Binding-site contacts:
Ligand atom S1G contacts residue HIS209 of chain 1.B at 3.2 Å.
Ligand atom O3A contacts residue LYS101 of chain 1.B at 2.8 Å (salt-bridge).
Ligand atom O2A contacts residue ASP206 of chain 1.B at 2.8 Å (salt-bridge).
Ligand atom O2B contacts residue GLY81 of chain 1.B at 3.2 Å.
Ligand atom O4' contacts residue VAL86 of chain 1.B at 3.3 Å.
Ligand atom O2B contacts residue ASP206 of chain 1.B at 2.8 Å (salt-bridge).
Ligand atom N6 contacts residue LEU194 of chain 1.B at 3.5 Å.
Ligand atom PG contacts residue ASP206 of chain 1.B at 2.7 Å.
Ligand atom O3G contacts residue ASP206 of chain 1.B at 3.4 Å (salt-bridge).
Ligand atom PA contacts residue LYS101 of chain 1.B at 3.5 Å.
Ligand atom PB contacts residue LYS101 of chain 1.B at 3.5 Å.
Ligand atom O1B contacts residue GLY84 of chain 1.B at 2.8 Å (h-bond).
Ligand atom C6 contacts residue LEU194 of chain 1.B at 3.4 Å (hydrophobic).
Ligand atom O2A contacts residue MG1 of chain 1.I at 2.0 Å.
Ligand atom N1 contacts residue LEU144 of chain 1.B at 3.5 Å (h-bond).
Ligand atom C3' contacts residue ASP191 of chain 1.B at 3.4 Å.
Ligand atom C5 contacts residue LEU194 of chain 1.B at 3.5 Å (hydrophobic).
Ligand atom S1G contacts residue ASP206 of chain 1.B at 2.4 Å (salt-bridge).
Ligand atom N6 contacts residue MET141 of chain 1.B at 3.5 Å.
Ligand atom O1B contacts residue SER82 of chain 1.B at 3.3 Å (h-bond).
Ligand atom O1B contacts residue PHE83 of chain 1.B at 2.9 Å (h-bond).
Ligand atom O3' contacts residue ASP191 of chain 1.B at 2.7 Å (salt-bridge).
Ligand atom O1B contacts residue GLY81 of chain 1.B at 3.3 Å.
Ligand atom PA contacts residue MG1 of chain 1.I at 3.3 Å.
Ligand atom O2A contacts residue ASN192 of chain 1.B at 2.9 Å (h-bond).
Ligand atom N6 contacts residue GLU142 of chain 1.B at 2.9 Å (salt-bridge).
Ligand atom O2' contacts residue SER148 of chain 1.B at 3.5 Å.
Ligand atom PB contacts residue MG1 of chain 1.I at 3.2 Å.
Ligand atom O5' contacts residue VAL86 of chain 1.B at 3.3 Å.
Ligand atom O2B contacts residue MG1 of chain 1.I at 2.0 Å.
Ligand atom O2G contacts residue PHE83 of chain 1.B at 3.4 Å.
Ligand atom C5' contacts residue GLY81 of chain 1.B at 3.5 Å.
Ligand atom O1A contacts residue ASP206 of chain 1.B at 3.4 Å.
Ligand atom O3G contacts residue PHE83 of chain 1.B at 3.2 Å.
Ligand atom O2G contacts residue ASP206 of chain 1.B at 3.5 Å (salt-bridge).
Ligand atom O3B contacts residue LYS101 of chain 1.B at 3.0 Å (salt-bridge).
Ligand atom O3B contacts residue ASP206 of chain 1.B at 2.4 Å (salt-bridge).
Ligand atom S1G contacts residue ASP187 of chain 1.B at 3.2 Å (salt-bridge).
Ligand atom PB contacts residue ASP206 of chain 1.B at 3.3 Å.
Ligand atom O1A contacts residue LYS101 of chain 1.B at 3.0 Å (salt-bridge).

This small molecule binds to this protein.
Small molecule (SMILES): Nc1ncnc2c1ncn2[C@@H]1O[C@H](COP(=O)(O)OP(=O)(O)OP(O)(O)=S)[C@@H](O)[C@H]1O

Sequence of chain 1.B:
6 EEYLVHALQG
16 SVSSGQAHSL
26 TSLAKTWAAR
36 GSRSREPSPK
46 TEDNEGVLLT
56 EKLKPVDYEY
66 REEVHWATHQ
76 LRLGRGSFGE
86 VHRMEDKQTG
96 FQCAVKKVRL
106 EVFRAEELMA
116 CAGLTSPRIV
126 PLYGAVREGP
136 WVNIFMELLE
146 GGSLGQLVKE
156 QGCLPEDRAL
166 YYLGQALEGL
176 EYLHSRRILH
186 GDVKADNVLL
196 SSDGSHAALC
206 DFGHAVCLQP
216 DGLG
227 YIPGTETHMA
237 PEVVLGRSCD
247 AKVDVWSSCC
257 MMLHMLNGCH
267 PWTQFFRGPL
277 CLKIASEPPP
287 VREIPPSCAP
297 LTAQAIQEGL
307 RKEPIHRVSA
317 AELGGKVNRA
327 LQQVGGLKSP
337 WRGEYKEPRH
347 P